Sequence of chain 1.C:
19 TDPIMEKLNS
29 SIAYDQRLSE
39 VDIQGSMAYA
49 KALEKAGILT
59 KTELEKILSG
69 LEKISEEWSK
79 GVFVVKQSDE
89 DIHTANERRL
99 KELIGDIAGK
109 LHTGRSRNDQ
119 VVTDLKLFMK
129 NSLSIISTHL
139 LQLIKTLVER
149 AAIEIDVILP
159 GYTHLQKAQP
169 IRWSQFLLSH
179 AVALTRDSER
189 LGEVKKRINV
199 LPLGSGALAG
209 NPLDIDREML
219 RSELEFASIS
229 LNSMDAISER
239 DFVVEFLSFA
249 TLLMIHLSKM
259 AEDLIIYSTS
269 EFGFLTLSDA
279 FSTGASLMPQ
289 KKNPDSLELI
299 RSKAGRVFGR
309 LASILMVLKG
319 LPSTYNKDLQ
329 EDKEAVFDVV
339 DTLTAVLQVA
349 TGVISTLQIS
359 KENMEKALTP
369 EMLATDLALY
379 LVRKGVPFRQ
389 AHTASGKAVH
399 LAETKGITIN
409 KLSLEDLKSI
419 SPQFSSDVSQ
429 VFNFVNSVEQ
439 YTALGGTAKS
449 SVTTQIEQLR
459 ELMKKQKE

Sequence of chain 1.D:
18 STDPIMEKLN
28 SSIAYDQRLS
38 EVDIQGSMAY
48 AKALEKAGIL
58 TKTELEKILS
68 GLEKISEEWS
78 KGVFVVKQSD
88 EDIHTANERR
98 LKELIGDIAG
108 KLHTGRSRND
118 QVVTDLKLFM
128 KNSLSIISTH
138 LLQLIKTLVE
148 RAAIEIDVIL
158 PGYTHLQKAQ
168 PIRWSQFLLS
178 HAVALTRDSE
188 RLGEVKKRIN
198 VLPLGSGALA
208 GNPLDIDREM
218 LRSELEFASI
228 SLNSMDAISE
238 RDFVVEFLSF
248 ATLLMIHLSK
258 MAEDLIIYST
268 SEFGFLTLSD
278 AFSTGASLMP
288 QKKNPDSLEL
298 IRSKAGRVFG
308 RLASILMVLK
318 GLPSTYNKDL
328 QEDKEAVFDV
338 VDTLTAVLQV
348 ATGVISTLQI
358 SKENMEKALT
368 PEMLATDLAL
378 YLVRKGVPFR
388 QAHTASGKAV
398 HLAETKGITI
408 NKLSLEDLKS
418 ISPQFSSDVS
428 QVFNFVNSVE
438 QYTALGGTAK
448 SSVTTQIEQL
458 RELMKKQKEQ

A small-molecule ligand and the protein it binds are described below.
Small molecule (SMILES): [H]/N=C(/NCCC[C@H](N)C(=O)O)NC(CC(=O)O)C(=O)O

Sequence of chain 1.A:
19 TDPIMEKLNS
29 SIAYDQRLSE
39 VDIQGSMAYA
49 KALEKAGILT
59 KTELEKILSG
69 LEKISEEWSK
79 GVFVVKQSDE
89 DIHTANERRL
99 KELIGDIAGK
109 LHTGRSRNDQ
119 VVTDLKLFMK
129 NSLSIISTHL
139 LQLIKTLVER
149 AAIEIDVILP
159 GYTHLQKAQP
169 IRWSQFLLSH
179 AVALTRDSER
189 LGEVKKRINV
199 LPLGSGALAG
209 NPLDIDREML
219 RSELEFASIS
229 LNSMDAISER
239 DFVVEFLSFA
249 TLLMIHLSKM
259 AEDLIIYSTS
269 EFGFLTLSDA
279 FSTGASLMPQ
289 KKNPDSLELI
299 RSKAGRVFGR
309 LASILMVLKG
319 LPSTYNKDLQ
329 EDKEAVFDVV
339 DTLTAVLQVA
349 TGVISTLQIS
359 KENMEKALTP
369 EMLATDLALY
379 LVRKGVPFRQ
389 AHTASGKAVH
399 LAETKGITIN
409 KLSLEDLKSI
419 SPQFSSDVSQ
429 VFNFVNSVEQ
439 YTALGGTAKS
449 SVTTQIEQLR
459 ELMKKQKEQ

Binding-site contacts:
Ligand atom C1 contacts residue ARG115 of chain 1.A at 3.7 Å.
Ligand atom CD contacts residue THR161 of chain 1.C at 3.5 Å.
Ligand atom C3 contacts residue VAL119 of chain 1.A at 4.0 Å (hydrophobic).
Ligand atom O51 contacts residue LYS331 of chain 1.A at 2.7 Å (salt-bridge).
Ligand atom C4 contacts residue GLN328 of chain 1.A at 3.3 Å.
Ligand atom C contacts residue ASN116 of chain 1.A at 3.3 Å.
Ligand atom N4 contacts residue SER29 of chain 1.A at 3.1 Å (h-bond).
Ligand atom O52 contacts residue LYS331 of chain 1.A at 4.0 Å.
Ligand atom C5 contacts residue TYR323 of chain 1.A at 3.5 Å (hydrophobic).
Ligand atom N1 contacts residue TYR323 of chain 1.A at 4.0 Å.
Ligand atom OD2 contacts residue THR161 of chain 1.C at 3.3 Å.
Ligand atom CG contacts residue HIS162 of chain 1.C at 4.0 Å.
Ligand atom C1 contacts residue TYR323 of chain 1.A at 3.4 Å (hydrophobic).
Ligand atom N1 contacts residue ASN116 of chain 1.A at 3.3 Å (h-bond).
Ligand atom CB contacts residue THR161 of chain 1.C at 3.4 Å.
Ligand atom OD2 contacts residue TYR323 of chain 1.A at 4.0 Å.
Ligand atom N2 contacts residue TYR323 of chain 1.A at 3.5 Å.
Ligand atom OD2 contacts residue ASN116 of chain 1.A at 2.7 Å (h-bond).
Ligand atom C4 contacts residue TYR323 of chain 1.A at 3.7 Å (hydrophobic).
Ligand atom C5 contacts residue LYS331 of chain 1.A at 3.7 Å.
Ligand atom C5 contacts residue GLN328 of chain 1.A at 3.7 Å.
Ligand atom OD1 contacts residue THR161 of chain 1.C at 3.0 Å (h-bond).
Ligand atom C2 contacts residue VAL119 of chain 1.A at 4.0 Å (hydrophobic).
Ligand atom N2 contacts residue ASN116 of chain 1.A at 2.8 Å (h-bond).
Ligand atom O51 contacts residue VAL119 of chain 1.A at 4.0 Å.
Ligand atom O52 contacts residue TYR323 of chain 1.A at 2.7 Å (h-bond).
Ligand atom N2 contacts residue ARG115 of chain 1.A at 3.9 Å.
Ligand atom CD contacts residue ASN116 of chain 1.A at 3.5 Å.
Ligand atom OG2 contacts residue ASN291 of chain 1.D at 3.0 Å (h-bond).
Ligand atom N4 contacts residue GLN328 of chain 1.A at 2.8 Å (h-bond).
Ligand atom CA contacts residue HIS162 of chain 1.C at 3.5 Å.
Ligand atom C1 contacts residue ASN116 of chain 1.A at 3.9 Å.
Ligand atom OG2 contacts residue THR281 of chain 1.D at 3.5 Å (h-bond).
Ligand atom O51 contacts residue GLN328 of chain 1.A at 3.6 Å.
Ligand atom C contacts residue TYR323 of chain 1.A at 3.8 Å (hydrophobic).
Ligand atom C2 contacts residue ARG115 of chain 1.A at 3.9 Å.
Ligand atom O52 contacts residue GLN328 of chain 1.A at 3.9 Å.
Ligand atom C2 contacts residue TYR323 of chain 1.A at 3.5 Å (hydrophobic).
Ligand atom CB contacts residue HIS162 of chain 1.C at 3.2 Å.
Ligand atom OG2 contacts residue HIS162 of chain 1.C at 3.6 Å (h-bond).